Binding-site contacts:
Ligand atom O21 contacts residue CYS194 of chain 1.A at 3.6 Å.
Ligand atom C2 contacts residue HIS94 of chain 1.A at 3.7 Å.
Ligand atom C7 contacts residue ACT1 of chain 1.B at 3.7 Å.
Ligand atom N13 contacts residue HIS46 of chain 1.A at 3.6 Å.
Ligand atom C11 contacts residue HIS46 of chain 1.A at 3.8 Å.
Ligand atom C22 contacts residue GLY221 of chain 1.A at 3.5 Å.
Ligand atom C18 contacts residue GLN195 of chain 1.A at 3.8 Å.
Ligand atom C30 contacts residue SER198 of chain 1.A at 3.2 Å.
Ligand atom C12 contacts residue ACT1 of chain 1.B at 3.4 Å.
Ligand atom C11 contacts residue HIS94 of chain 1.A at 3.5 Å.
Ligand atom C29 contacts residue SER198 of chain 1.A at 3.5 Å.
Ligand atom C31 contacts residue ACT1 of chain 1.B at 2.8 Å.
Ligand atom N13 contacts residue ACT1 of chain 1.B at 3.4 Å (h-bond).
Ligand atom C14 contacts residue ACT1 of chain 1.B at 3.7 Å.
Ligand atom C12 contacts residue HIS46 of chain 1.A at 3.5 Å.
Ligand atom C31 contacts residue HIS46 of chain 1.A at 3.3 Å.
Ligand atom C23 contacts residue SER193 of chain 1.A at 3.3 Å.
Ligand atom C28 contacts residue SER198 of chain 1.A at 3.8 Å.
Ligand atom C6 contacts residue CYS47 of chain 1.A at 3.5 Å (hydrophobic).
Ligand atom C30 contacts residue ACT1 of chain 1.B at 3.5 Å.
Ligand atom N24 contacts residue SER193 of chain 1.A at 2.7 Å (h-bond).
Ligand atom C5 contacts residue ACT1 of chain 1.B at 3.2 Å.
Ligand atom C7 contacts residue HIS46 of chain 1.A at 3.5 Å.
Ligand atom O15 contacts residue GLN195 of chain 1.A at 3.4 Å.
Ligand atom C20 contacts residue GLN195 of chain 1.A at 3.6 Å.
Ligand atom C23 contacts residue GLY221 of chain 1.A at 3.8 Å.
Ligand atom C9 contacts residue HIS94 of chain 1.A at 3.8 Å.
Ligand atom C22 contacts residue GLY219 of chain 1.A at 3.5 Å.
Ligand atom C19 contacts residue GLY221 of chain 1.A at 3.8 Å.
Ligand atom C23 contacts residue TRP218 of chain 1.A at 3.8 Å (hydrophobic).
Ligand atom N24 contacts residue GLY221 of chain 1.A at 3.0 Å (h-bond).
Ligand atom C19 contacts residue CYS222 of chain 1.A at 3.7 Å (hydrophobic).
Ligand atom C20 contacts residue CYS194 of chain 1.A at 3.8 Å (hydrophobic).
Ligand atom O3 contacts residue HIS46 of chain 1.A at 3.8 Å.
Ligand atom C22 contacts residue TRP218 of chain 1.A at 3.7 Å (hydrophobic).
Ligand atom N24 contacts residue ASP192 of chain 1.A at 2.7 Å (salt-bridge).
Ligand atom C29 contacts residue VAL216 of chain 1.A at 3.5 Å (hydrophobic).
Ligand atom C29 contacts residue CYS194 of chain 1.A at 3.8 Å (hydrophobic).
Ligand atom C3 contacts residue HIS94 of chain 1.A at 3.8 Å.
Ligand atom O8 contacts residue HIS94 of chain 1.A at 3.0 Å (h-bond).

A protein and the small-molecule ligand that binds it are described below.
Small molecule (SMILES): CCOc1ccc(OCC)c(NC(=O)c2cc(C)c(OCCN)c(C)c2)c1

Sequence of chain 1.A:
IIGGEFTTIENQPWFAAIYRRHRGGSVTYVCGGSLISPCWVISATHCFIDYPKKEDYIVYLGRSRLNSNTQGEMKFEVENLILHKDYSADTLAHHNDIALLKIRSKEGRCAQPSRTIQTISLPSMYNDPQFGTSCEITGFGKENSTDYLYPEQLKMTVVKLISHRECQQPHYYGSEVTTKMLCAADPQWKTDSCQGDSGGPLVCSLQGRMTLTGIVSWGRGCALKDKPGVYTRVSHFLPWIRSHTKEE